A protein and the small-molecule ligand that binds it are described below.
Small molecule (SMILES): CCCOc1ccc(S(N)(=O)=O)cc1

Binding-site contacts:
Ligand atom CAB contacts residue TRP5 of chain 1.A at 3.5 Å (hydrophobic).
Ligand atom NAK contacts residue ASN11 of chain 1.A at 3.4 Å (h-bond).
Ligand atom SAG contacts residue ASP19 of chain 1.A at 3.5 Å (salt-bridge).
Ligand atom OAI contacts residue TRP16 of chain 1.A at 3.9 Å.
Ligand atom OAI contacts residue ASP19 of chain 1.A at 2.8 Å (salt-bridge).
Ligand atom NAK contacts residue TRP16 of chain 1.A at 3.1 Å.
Ligand atom CAF contacts residue ASP19 of chain 1.A at 4.3 Å.
Ligand atom OAJ contacts residue ASP19 of chain 1.A at 3.4 Å (salt-bridge).
Ligand atom NAK contacts residue TRP5 of chain 1.A at 3.5 Å.
Ligand atom SAG contacts residue TRP5 of chain 1.A at 4.0 Å.
Ligand atom CAB contacts residue HIS4 of chain 1.A at 3.0 Å.
Ligand atom CAA contacts residue HIS4 of chain 1.A at 4.3 Å.
Ligand atom CAF contacts residue HIS10 of chain 1.A at 4.3 Å.
Ligand atom CAC contacts residue TRP5 of chain 1.A at 4.2 Å (hydrophobic).
Ligand atom OAI contacts residue HIS15 of chain 1.A at 3.0 Å (h-bond).
Ligand atom OAJ contacts residue TRP5 of chain 1.A at 3.5 Å.
Ligand atom NAK contacts residue GLY12 of chain 1.A at 4.4 Å.
Ligand atom NAK contacts residue HIS15 of chain 1.A at 3.7 Å.
Ligand atom CAD contacts residue HIS4 of chain 1.A at 3.9 Å.
Ligand atom OAI contacts residue LYS18 of chain 1.A at 4.2 Å.
Ligand atom SAG contacts residue HIS15 of chain 1.A at 4.0 Å.
Ligand atom CAC contacts residue HIS4 of chain 1.A at 2.6 Å.
Ligand atom SAG contacts residue TRP16 of chain 1.A at 4.3 Å.
Ligand atom CAL contacts residue HIS4 of chain 1.A at 4.2 Å.
Ligand atom CAF contacts residue HIS15 of chain 1.A at 4.3 Å.
Ligand atom OAH contacts residue HIS4 of chain 1.A at 4.4 Å.
Ligand atom CAE contacts residue HIS10 of chain 1.A at 3.9 Å.
Ligand atom CAA contacts residue ASP19 of chain 1.A at 3.9 Å.
Ligand atom OAJ contacts residue PHE20 of chain 1.A at 3.8 Å.
Ligand atom CAA contacts residue TRP5 of chain 1.A at 4.3 Å (hydrophobic).

Sequence of chain 1.A:
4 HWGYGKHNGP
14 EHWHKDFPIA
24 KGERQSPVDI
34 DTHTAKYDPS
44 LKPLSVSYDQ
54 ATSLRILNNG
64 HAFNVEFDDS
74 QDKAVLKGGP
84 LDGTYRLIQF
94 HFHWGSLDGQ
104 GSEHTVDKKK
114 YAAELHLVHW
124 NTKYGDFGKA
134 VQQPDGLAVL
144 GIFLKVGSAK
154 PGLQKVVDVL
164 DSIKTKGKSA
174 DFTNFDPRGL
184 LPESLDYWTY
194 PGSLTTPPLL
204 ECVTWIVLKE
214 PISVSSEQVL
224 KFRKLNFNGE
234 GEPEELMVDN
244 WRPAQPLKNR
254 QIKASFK